Sequence of chain 1.A:
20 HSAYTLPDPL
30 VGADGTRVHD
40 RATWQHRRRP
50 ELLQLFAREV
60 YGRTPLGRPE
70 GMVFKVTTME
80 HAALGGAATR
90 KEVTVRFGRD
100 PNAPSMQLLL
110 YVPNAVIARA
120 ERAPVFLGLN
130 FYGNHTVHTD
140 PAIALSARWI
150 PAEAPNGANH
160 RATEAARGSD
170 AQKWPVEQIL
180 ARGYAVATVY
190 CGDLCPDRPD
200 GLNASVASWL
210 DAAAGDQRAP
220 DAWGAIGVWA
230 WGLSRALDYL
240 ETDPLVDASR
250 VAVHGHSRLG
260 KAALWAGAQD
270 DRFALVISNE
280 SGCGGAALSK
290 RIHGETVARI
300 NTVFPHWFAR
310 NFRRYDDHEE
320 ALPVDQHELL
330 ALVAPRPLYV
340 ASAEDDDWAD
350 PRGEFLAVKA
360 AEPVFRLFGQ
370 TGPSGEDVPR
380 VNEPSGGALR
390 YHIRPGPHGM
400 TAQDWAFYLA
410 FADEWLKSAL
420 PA

A small-molecule ligand and the protein it binds are described below.
Small molecule (SMILES): O[C@@H]1[C@@H](O)[C@H](O[C@@H]2CO[C@@H](O)[C@H](O)[C@H]2O)OC[C@H]1O

Binding-site contacts:
Ligand atom C3 contacts residue GLU294 of chain 1.A at 3.3 Å.
Ligand atom C5 contacts residue HIS397 of chain 1.A at 3.7 Å.
Ligand atom O5 contacts residue ARG257 of chain 1.A at 3.0 Å (salt-bridge).
Ligand atom C4 contacts residue TRP306 of chain 1.A at 4.3 Å (hydrophobic).
Ligand atom O4 contacts residue ARG257 of chain 1.A at 3.6 Å.
Ligand atom C3 contacts residue LYS260 of chain 1.A at 4.0 Å.
Ligand atom C3 contacts residue TRP306 of chain 1.A at 4.4 Å (hydrophobic).
Ligand atom O3 contacts residue TRP306 of chain 1.A at 3.5 Å.
Ligand atom C2 contacts residue TRP347 of chain 1.A at 4.0 Å (hydrophobic).
Ligand atom C2 contacts residue ARG257 of chain 1.A at 4.2 Å.
Ligand atom O4 contacts residue HIS397 of chain 1.A at 4.1 Å.
Ligand atom O3 contacts residue LYS260 of chain 1.A at 3.0 Å (salt-bridge).
Ligand atom C5 contacts residue SER256 of chain 1.A at 3.0 Å.
Ligand atom O3 contacts residue GLU294 of chain 1.A at 2.6 Å (salt-bridge).
Ligand atom O3 contacts residue ARG257 of chain 1.A at 3.1 Å (salt-bridge).
Ligand atom O5 contacts residue SER256 of chain 1.A at 4.2 Å.
Ligand atom O4 contacts residue SER280 of chain 1.A at 4.0 Å.
Ligand atom C1 contacts residue ARG257 of chain 1.A at 3.8 Å.
Ligand atom C2 contacts residue PHE303 of chain 1.A at 3.7 Å (hydrophobic).
Ligand atom C4 contacts residue ARG257 of chain 1.A at 4.3 Å.
Ligand atom O2 contacts residue PHE303 of chain 1.A at 3.5 Å.
Ligand atom C3 contacts residue TRP347 of chain 1.A at 4.3 Å (hydrophobic).
Ligand atom C3 contacts residue ARG257 of chain 1.A at 4.1 Å.
Ligand atom O2 contacts residue GLU294 of chain 1.A at 2.6 Å (salt-bridge).
Ligand atom C5 contacts residue ARG257 of chain 1.A at 4.0 Å.
Ligand atom C4 contacts residue SER256 of chain 1.A at 3.3 Å.
Ligand atom C1 contacts residue PHE303 of chain 1.A at 4.4 Å (hydrophobic).
Ligand atom O2 contacts residue TRP347 of chain 1.A at 2.9 Å (h-bond).
Ligand atom C1 contacts residue TRP347 of chain 1.A at 4.2 Å (hydrophobic).
Ligand atom C2 contacts residue TRP306 of chain 1.A at 4.2 Å (hydrophobic).
Ligand atom C4 contacts residue LYS260 of chain 1.A at 4.1 Å.
Ligand atom O4 contacts residue SER256 of chain 1.A at 2.8 Å (h-bond).
Ligand atom O4 contacts residue LYS260 of chain 1.A at 3.3 Å (salt-bridge).
Ligand atom C5 contacts residue TRP347 of chain 1.A at 4.4 Å (hydrophobic).
Ligand atom C2 contacts residue GLU294 of chain 1.A at 3.7 Å.
Ligand atom O3 contacts residue ILE299 of chain 1.A at 3.8 Å.
Ligand atom O4 contacts residue PHE303 of chain 1.A at 3.7 Å.